The small molecule below binds the protein below.
Small molecule (SMILES): CC(=O)N[C@H]1[C@H](O[C@H]2[C@H](O)[C@@H](NC(C)=O)CO[C@@H]2CO)O[C@H](CO)[C@@H](O)[C@@H]1O

Binding-site contacts:
Ligand atom C2 contacts residue ASN1098 of chain 1.A at 2.5 Å.
Ligand atom C1 contacts residue PHE1103 of chain 1.A at 4.2 Å (hydrophobic).
Ligand atom C8 contacts residue HIS1101 of chain 1.A at 4.4 Å.
Ligand atom C3 contacts residue HIS1101 of chain 1.A at 4.2 Å.
Ligand atom C4 contacts residue ASN1098 of chain 1.A at 4.2 Å.
Ligand atom C2 contacts residue THR1100 of chain 1.A at 4.0 Å.
Ligand atom O7 contacts residue HIS1101 of chain 1.A at 4.5 Å.
Ligand atom C7 contacts residue ASN1098 of chain 1.A at 3.1 Å.
Ligand atom C6 contacts residue HIS1101 of chain 1.A at 4.0 Å.
Ligand atom N2 contacts residue ASN1098 of chain 1.A at 2.9 Å (h-bond).
Ligand atom O6 contacts residue PHE1103 of chain 1.A at 3.6 Å.
Ligand atom C3 contacts residue THR1100 of chain 1.A at 4.2 Å.
Ligand atom O5 contacts residue ASN1098 of chain 1.A at 2.4 Å (h-bond).
Ligand atom C1 contacts residue ASN1098 of chain 1.A at 1.4 Å.
Ligand atom O6 contacts residue HIS1101 of chain 1.A at 3.6 Å.
Ligand atom C8 contacts residue ASN1098 of chain 1.A at 3.2 Å.
Ligand atom C3 contacts residue ASN1098 of chain 1.A at 3.8 Å.
Ligand atom C5 contacts residue PHE1103 of chain 1.A at 4.3 Å (hydrophobic).
Ligand atom C8 contacts residue THR1100 of chain 1.A at 4.1 Å.
Ligand atom C7 contacts residue HIS1101 of chain 1.A at 4.3 Å.
Ligand atom C1 contacts residue HIS1101 of chain 1.A at 4.0 Å.
Ligand atom C5 contacts residue HIS1101 of chain 1.A at 3.2 Å.
Ligand atom C7 contacts residue THR1100 of chain 1.A at 4.2 Å.
Ligand atom N2 contacts residue THR1100 of chain 1.A at 3.4 Å (h-bond).
Ligand atom C6 contacts residue PHE1103 of chain 1.A at 4.2 Å (hydrophobic).
Ligand atom O5 contacts residue HIS1101 of chain 1.A at 3.8 Å.
Ligand atom C5 contacts residue ASN1098 of chain 1.A at 3.7 Å.
Ligand atom C1 contacts residue THR1100 of chain 1.A at 3.8 Å.
Ligand atom O5 contacts residue PHE1103 of chain 1.A at 3.6 Å.
Ligand atom C4 contacts residue HIS1101 of chain 1.A at 4.0 Å.
Ligand atom O7 contacts residue ASN1098 of chain 1.A at 2.8 Å (h-bond).
Ligand atom O4 contacts residue HIS1101 of chain 1.A at 3.8 Å.

Sequence of chain 1.A:
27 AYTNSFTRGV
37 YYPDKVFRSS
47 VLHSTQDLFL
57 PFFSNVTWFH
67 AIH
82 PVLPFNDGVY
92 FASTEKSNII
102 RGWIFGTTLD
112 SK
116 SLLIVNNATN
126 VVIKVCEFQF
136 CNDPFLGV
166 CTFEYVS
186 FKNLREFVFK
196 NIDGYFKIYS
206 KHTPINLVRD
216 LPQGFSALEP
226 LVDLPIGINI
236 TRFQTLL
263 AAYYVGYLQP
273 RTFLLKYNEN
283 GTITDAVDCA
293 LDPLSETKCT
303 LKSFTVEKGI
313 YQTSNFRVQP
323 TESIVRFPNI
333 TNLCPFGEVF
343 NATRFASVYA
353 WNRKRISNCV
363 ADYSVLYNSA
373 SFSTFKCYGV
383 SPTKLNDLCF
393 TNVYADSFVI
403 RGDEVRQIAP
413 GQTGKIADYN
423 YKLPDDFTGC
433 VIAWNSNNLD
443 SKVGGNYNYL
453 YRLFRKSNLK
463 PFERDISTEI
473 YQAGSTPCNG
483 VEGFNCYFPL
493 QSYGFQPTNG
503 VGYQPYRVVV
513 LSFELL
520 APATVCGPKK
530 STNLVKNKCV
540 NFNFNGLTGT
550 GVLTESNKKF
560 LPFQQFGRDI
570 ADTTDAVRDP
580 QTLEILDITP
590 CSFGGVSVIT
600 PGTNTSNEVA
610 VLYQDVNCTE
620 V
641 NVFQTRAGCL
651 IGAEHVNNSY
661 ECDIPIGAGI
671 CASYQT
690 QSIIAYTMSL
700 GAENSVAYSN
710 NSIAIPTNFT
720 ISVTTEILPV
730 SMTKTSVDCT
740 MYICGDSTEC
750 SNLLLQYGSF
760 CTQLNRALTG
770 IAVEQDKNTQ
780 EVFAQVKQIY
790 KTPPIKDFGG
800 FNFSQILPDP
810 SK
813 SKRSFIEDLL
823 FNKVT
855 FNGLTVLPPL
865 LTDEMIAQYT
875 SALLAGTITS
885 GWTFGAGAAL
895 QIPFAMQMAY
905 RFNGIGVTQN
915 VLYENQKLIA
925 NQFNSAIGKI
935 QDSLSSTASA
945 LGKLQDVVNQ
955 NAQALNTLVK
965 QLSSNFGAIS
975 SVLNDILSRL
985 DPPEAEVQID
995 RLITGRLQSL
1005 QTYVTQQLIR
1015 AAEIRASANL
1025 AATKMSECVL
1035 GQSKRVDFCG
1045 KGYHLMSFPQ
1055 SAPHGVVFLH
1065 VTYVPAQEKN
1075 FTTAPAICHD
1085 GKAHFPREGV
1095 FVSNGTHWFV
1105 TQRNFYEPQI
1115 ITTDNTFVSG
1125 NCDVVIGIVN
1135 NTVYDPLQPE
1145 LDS